Binding-site contacts:
Ligand atom O8 contacts residue PRO40 of chain 2.B at 4.5 Å.
Ligand atom C2 contacts residue PRO40 of chain 2.B at 3.9 Å (hydrophobic).
Ligand atom C3 contacts residue MET216 of chain 3.E at 4.1 Å (hydrophobic).
Ligand atom C1 contacts residue PRO153 of chain 2.E at 4.4 Å (hydrophobic).
Ligand atom C6 contacts residue MET216 of chain 3.E at 3.9 Å (hydrophobic).
Ligand atom O7 contacts residue PRO153 of chain 2.E at 3.6 Å.
Ligand atom O8 contacts residue ILE39 of chain 2.B at 4.3 Å.
Ligand atom O8 contacts residue ARG150 of chain 2.E at 3.5 Å.
Ligand atom C6 contacts residue PRO40 of chain 2.B at 4.2 Å (hydrophobic).
Ligand atom O7 contacts residue ILE39 of chain 2.B at 3.9 Å.
Ligand atom C4 contacts residue ARG150 of chain 2.E at 4.3 Å.
Ligand atom C3 contacts residue PRO40 of chain 2.B at 3.8 Å (hydrophobic).
Ligand atom C1 contacts residue PRO40 of chain 2.B at 4.1 Å (hydrophobic).
Ligand atom F9 contacts residue PRO40 of chain 2.B at 4.1 Å.
Ligand atom C4 contacts residue PRO40 of chain 2.B at 4.0 Å (hydrophobic).
Ligand atom O8 contacts residue LEU160 of chain 2.C at 3.9 Å.
Ligand atom C2 contacts residue LEU160 of chain 2.C at 4.4 Å (hydrophobic).
Ligand atom C3 contacts residue ARG150 of chain 2.E at 3.4 Å.
Ligand atom C2 contacts residue ARG150 of chain 2.E at 3.9 Å.
Ligand atom O7 contacts residue GLY152 of chain 2.E at 4.0 Å.
Ligand atom C5 contacts residue PRO215 of chain 3.E at 4.2 Å (hydrophobic).
Ligand atom C2 contacts residue SER38 of chain 2.B at 3.8 Å.
Ligand atom F9 contacts residue ARG150 of chain 2.E at 4.0 Å.
Ligand atom C2 contacts residue ILE39 of chain 2.B at 4.4 Å (hydrophobic).
Ligand atom C4 contacts residue MET216 of chain 3.E at 3.5 Å (hydrophobic).
Ligand atom C6 contacts residue PRO215 of chain 3.E at 4.1 Å (hydrophobic).
Ligand atom C5 contacts residue MET216 of chain 3.E at 3.4 Å (hydrophobic).
Ligand atom C1 contacts residue ILE39 of chain 2.B at 4.2 Å (hydrophobic).
Ligand atom C5 contacts residue PRO40 of chain 2.B at 3.8 Å (hydrophobic).
Ligand atom C1 contacts residue MET216 of chain 3.E at 4.4 Å (hydrophobic).
Ligand atom C1 contacts residue SER38 of chain 2.B at 4.1 Å.
Ligand atom C6 contacts residue PRO153 of chain 2.E at 3.8 Å (hydrophobic).
Ligand atom O8 contacts residue SER38 of chain 2.B at 2.9 Å (h-bond).
Ligand atom O7 contacts residue SER38 of chain 2.B at 3.1 Å.
Ligand atom F9 contacts residue MET216 of chain 3.E at 3.8 Å.
Ligand atom C3 contacts residue LEU160 of chain 2.C at 4.2 Å (hydrophobic).

A small-molecule ligand and the protein it binds are described below.
Small molecule (SMILES): Oc1ccc(F)cc1O

Sequence of chain 2.C:
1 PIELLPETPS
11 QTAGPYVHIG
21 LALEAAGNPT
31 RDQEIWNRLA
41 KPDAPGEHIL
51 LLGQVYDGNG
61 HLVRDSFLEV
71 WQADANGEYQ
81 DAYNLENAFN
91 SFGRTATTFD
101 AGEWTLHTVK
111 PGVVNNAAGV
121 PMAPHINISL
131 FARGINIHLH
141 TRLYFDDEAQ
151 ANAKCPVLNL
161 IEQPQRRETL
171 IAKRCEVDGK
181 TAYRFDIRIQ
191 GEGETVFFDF

Sequence of chain 3.E:
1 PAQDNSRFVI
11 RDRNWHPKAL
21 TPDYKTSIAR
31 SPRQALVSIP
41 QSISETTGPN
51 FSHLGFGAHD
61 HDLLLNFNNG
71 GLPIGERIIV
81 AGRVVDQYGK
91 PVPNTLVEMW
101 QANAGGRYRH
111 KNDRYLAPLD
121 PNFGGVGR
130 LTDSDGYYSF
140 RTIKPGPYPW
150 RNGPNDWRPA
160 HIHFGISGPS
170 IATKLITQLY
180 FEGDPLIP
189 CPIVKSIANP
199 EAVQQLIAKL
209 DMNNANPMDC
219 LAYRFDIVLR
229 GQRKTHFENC

Sequence of chain 2.E:
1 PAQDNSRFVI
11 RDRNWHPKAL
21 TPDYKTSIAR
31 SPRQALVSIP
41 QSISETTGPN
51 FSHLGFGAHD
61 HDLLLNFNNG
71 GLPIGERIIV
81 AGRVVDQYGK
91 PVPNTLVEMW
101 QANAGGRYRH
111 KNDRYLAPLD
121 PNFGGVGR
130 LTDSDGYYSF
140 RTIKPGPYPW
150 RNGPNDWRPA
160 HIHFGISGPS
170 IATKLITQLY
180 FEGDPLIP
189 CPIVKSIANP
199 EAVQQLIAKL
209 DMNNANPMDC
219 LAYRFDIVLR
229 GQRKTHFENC

Sequence of chain 2.B:
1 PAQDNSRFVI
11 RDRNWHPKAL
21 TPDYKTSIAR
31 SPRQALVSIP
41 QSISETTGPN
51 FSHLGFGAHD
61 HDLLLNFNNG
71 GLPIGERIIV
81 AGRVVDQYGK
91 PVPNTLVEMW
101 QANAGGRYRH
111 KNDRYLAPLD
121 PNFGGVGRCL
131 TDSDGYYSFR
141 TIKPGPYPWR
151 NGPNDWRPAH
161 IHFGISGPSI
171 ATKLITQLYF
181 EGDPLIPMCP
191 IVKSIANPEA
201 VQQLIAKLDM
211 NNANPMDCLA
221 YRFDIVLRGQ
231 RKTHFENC